A small-molecule ligand and the protein it binds are described below.
Small molecule (SMILES): CC(=O)N[C@@H]1[C@@H](O)[C@H](O)[C@@H](CO)O[C@H]1O

Sequence of chain 1.B:
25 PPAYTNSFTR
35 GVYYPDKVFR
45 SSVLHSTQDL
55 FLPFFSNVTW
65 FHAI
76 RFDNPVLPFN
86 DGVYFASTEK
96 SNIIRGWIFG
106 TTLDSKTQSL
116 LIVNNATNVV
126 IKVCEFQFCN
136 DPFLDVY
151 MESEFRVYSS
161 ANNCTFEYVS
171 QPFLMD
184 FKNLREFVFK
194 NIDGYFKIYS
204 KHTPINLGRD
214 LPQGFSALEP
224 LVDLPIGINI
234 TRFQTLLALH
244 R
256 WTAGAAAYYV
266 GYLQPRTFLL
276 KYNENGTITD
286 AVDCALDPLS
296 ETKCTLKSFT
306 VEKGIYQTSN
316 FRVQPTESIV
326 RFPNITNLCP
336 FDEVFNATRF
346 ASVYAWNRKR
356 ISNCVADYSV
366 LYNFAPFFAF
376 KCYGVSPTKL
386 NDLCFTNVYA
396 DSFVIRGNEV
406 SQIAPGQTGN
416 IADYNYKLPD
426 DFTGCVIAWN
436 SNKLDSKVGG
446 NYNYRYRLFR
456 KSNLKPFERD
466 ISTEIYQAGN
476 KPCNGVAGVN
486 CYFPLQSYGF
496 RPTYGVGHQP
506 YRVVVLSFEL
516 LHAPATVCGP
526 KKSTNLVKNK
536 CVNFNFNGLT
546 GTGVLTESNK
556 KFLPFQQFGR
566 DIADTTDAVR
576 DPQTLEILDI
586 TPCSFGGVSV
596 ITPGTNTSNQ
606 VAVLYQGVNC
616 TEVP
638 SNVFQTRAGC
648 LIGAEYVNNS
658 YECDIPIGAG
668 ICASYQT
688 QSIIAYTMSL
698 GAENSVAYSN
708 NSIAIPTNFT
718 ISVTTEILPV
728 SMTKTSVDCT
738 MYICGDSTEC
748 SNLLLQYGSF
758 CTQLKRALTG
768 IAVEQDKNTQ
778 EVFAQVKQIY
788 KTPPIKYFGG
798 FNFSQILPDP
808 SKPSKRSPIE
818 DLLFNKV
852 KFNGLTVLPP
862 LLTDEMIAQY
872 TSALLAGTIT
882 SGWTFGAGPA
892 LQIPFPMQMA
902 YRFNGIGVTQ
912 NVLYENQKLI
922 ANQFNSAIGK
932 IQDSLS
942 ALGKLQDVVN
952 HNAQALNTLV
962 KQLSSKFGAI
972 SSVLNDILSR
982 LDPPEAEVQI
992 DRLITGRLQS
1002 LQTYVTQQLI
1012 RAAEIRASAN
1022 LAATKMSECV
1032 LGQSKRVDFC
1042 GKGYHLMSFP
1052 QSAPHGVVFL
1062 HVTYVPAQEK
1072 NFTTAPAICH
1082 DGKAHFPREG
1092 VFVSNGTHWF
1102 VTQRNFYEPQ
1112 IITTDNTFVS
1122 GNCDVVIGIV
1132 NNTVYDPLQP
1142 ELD

Binding-site contacts:
Ligand atom C7 contacts residue ASN655 of chain 1.B at 3.5 Å.
Ligand atom C8 contacts residue TYR653 of chain 1.B at 3.8 Å (hydrophobic).
Ligand atom C4 contacts residue ASN655 of chain 1.B at 4.2 Å.
Ligand atom N2 contacts residue ASN655 of chain 1.B at 2.9 Å (h-bond).
Ligand atom C2 contacts residue ASN655 of chain 1.B at 2.4 Å.
Ligand atom C1 contacts residue ASN655 of chain 1.B at 1.4 Å.
Ligand atom C3 contacts residue ASN655 of chain 1.B at 3.8 Å.
Ligand atom O5 contacts residue ASN655 of chain 1.B at 2.4 Å (h-bond).
Ligand atom O7 contacts residue ASN655 of chain 1.B at 3.8 Å.
Ligand atom C5 contacts residue ASN655 of chain 1.B at 3.7 Å.